Binding-site contacts:
Ligand atom C7 contacts residue ASN101 of chain 1.A at 3.5 Å.
Ligand atom C3 contacts residue ASN101 of chain 1.A at 4.2 Å.
Ligand atom O6 contacts residue TRP116 of chain 1.A at 4.3 Å.
Ligand atom O1S contacts residue TRP116 of chain 1.A at 3.2 Å.
Ligand atom O2S contacts residue GLY114 of chain 1.A at 3.1 Å (h-bond).
Ligand atom O3S contacts residue GLY114 of chain 1.A at 2.9 Å.
Ligand atom O7 contacts residue ASN101 of chain 1.A at 4.3 Å.
Ligand atom O3 contacts residue GLY114 of chain 1.A at 4.3 Å.
Ligand atom O3S contacts residue TRP116 of chain 1.A at 3.0 Å (h-bond).
Ligand atom N2 contacts residue ASN101 of chain 1.A at 4.0 Å.
Ligand atom O2S contacts residue GLY112 of chain 1.A at 2.9 Å.
Ligand atom C1 contacts residue ASN101 of chain 1.A at 4.3 Å.
Ligand atom C8 contacts residue ARG102 of chain 1.A at 4.0 Å.
Ligand atom O6 contacts residue LEU115 of chain 1.A at 4.2 Å.
Ligand atom C8 contacts residue ASN101 of chain 1.A at 2.5 Å.
Ligand atom C8 contacts residue TRP116 of chain 1.A at 4.5 Å (hydrophobic).
Ligand atom S contacts residue TYR110 of chain 1.A at 4.0 Å.
Ligand atom O3S contacts residue SER113 of chain 1.A at 4.4 Å.
Ligand atom O1S contacts residue ASN101 of chain 1.A at 3.2 Å (h-bond).
Ligand atom O2S contacts residue SER113 of chain 1.A at 3.5 Å (h-bond).
Ligand atom C3 contacts residue TRP116 of chain 1.A at 4.0 Å (hydrophobic).
Ligand atom O1S contacts residue ASN98 of chain 1.A at 3.0 Å (h-bond).
Ligand atom O1S contacts residue TYR110 of chain 1.A at 3.6 Å.
Ligand atom S contacts residue GLY112 of chain 1.A at 4.4 Å.
Ligand atom O2S contacts residue SER117 of chain 1.A at 3.8 Å.
Ligand atom O3S contacts residue SER117 of chain 1.A at 4.2 Å.
Ligand atom O3S contacts residue LEU115 of chain 1.A at 3.3 Å (h-bond).
Ligand atom O2 contacts residue ASN101 of chain 1.A at 3.4 Å (h-bond).
Ligand atom O2S contacts residue TYR110 of chain 1.A at 3.5 Å.
Ligand atom C5 contacts residue TRP116 of chain 1.A at 4.4 Å (hydrophobic).
Ligand atom O2S contacts residue ASN98 of chain 1.A at 3.8 Å.
Ligand atom C1 contacts residue TRP116 of chain 1.A at 4.3 Å (hydrophobic).
Ligand atom C2 contacts residue ASN101 of chain 1.A at 4.1 Å.
Ligand atom S contacts residue ASN98 of chain 1.A at 3.9 Å.
Ligand atom S contacts residue TRP116 of chain 1.A at 4.0 Å.
Ligand atom O3S contacts residue ASN98 of chain 1.A at 4.4 Å.
Ligand atom S contacts residue GLY114 of chain 1.A at 3.7 Å.
Ligand atom O3 contacts residue TYR110 of chain 1.A at 4.1 Å.
Ligand atom O2 contacts residue TYR110 of chain 1.A at 3.6 Å (h-bond).
Ligand atom O6 contacts residue ASP11 of chain 1.A at 4.4 Å.

The small molecule below binds the protein below.
Small molecule (SMILES): CC(=O)N[C@@H]1[C@@H](O[C@@H]2O[C@H](CO)[C@H](O)[C@H](OS(=O)(=O)O)[C@H]2O)[C@H](O[C@@H]2O[C@@H](C)[C@@H](O)[C@@H](O)[C@@H]2O)[C@@H](CO)O[C@H]1O

Sequence of chain 1.A:
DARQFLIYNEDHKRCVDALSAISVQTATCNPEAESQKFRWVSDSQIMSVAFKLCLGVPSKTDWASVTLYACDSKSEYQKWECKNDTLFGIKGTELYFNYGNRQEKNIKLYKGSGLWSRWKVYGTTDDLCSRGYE